Binding-site contacts:
Ligand atom CB contacts residue HIS241 of chain 1.A at 3.5 Å.
Ligand atom O contacts residue ASN89 of chain 1.A at 3.6 Å (h-bond).
Ligand atom OD1 contacts residue PRO110 of chain 1.A at 3.3 Å.
Ligand atom CB contacts residue MET137 of chain 1.A at 3.5 Å (hydrophobic).
Ligand atom C contacts residue GLY88 of chain 1.A at 3.2 Å.
Ligand atom CA contacts residue HIS241 of chain 1.A at 3.1 Å.
Ligand atom CB contacts residue OAS1 of chain 1.C at 3.3 Å.
Ligand atom OXT contacts residue GLY88 of chain 1.A at 3.3 Å (h-bond).
Ligand atom C contacts residue THR86 of chain 1.A at 3.5 Å.
Ligand atom O contacts residue LLP59 of chain 1.A at 3.6 Å (h-bond).
Ligand atom O contacts residue THR90 of chain 1.A at 3.1 Å (h-bond).
Ligand atom CB contacts residue HIS241 of chain 1.A at 3.6 Å.
Ligand atom CA contacts residue HIS241 of chain 1.A at 3.3 Å.
Ligand atom OXT contacts residue THR86 of chain 1.A at 2.6 Å (h-bond).
Ligand atom O contacts residue GLY88 of chain 1.A at 3.2 Å (h-bond).
Ligand atom CG contacts residue OAS1 of chain 1.C at 3.4 Å.
Ligand atom CA contacts residue SER114 of chain 1.A at 3.6 Å.
Ligand atom CB contacts residue OAS1 of chain 1.C at 3.3 Å.
Ligand atom CA contacts residue MET137 of chain 1.A at 3.5 Å (hydrophobic).
Ligand atom O contacts residue PRO240 of chain 1.A at 3.4 Å.
Ligand atom N contacts residue GLY88 of chain 1.A at 3.2 Å (h-bond).
Ligand atom C contacts residue MET137 of chain 1.A at 3.4 Å (hydrophobic).
Ligand atom OXT contacts residue GLN160 of chain 1.A at 3.2 Å (h-bond).
Ligand atom OE2 contacts residue GLY239 of chain 1.A at 3.6 Å.
Ligand atom CD1 contacts residue PHE161 of chain 1.A at 3.6 Å (hydrophobic).
Ligand atom O contacts residue HIS241 of chain 1.A at 3.0 Å (h-bond).
Ligand atom C contacts residue GLY88 of chain 1.A at 3.1 Å.
Ligand atom N contacts residue HIS241 of chain 1.A at 2.3 Å (h-bond).
Ligand atom C contacts residue HIS241 of chain 1.A at 3.1 Å.
Ligand atom O contacts residue GLY88 of chain 1.A at 3.4 Å (h-bond).
Ligand atom CA contacts residue ALA248 of chain 1.A at 3.0 Å (hydrophobic).
Ligand atom N contacts residue ALA248 of chain 1.A at 3.3 Å (h-bond).
Ligand atom O contacts residue MET113 of chain 1.A at 3.6 Å.
Ligand atom C contacts residue OAS1 of chain 1.C at 3.2 Å.
Ligand atom O contacts residue GLY245 of chain 1.A at 3.2 Å (h-bond).
Ligand atom N contacts residue MET137 of chain 1.A at 3.2 Å.
Ligand atom O contacts residue MET137 of chain 1.A at 3.0 Å.
Ligand atom CA contacts residue GLY88 of chain 1.A at 3.6 Å.
Ligand atom O contacts residue OAS1 of chain 1.C at 2.8 Å (h-bond).
Ligand atom CG1 contacts residue GLY245 of chain 1.A at 3.6 Å.

Sequence of chain 1.A:
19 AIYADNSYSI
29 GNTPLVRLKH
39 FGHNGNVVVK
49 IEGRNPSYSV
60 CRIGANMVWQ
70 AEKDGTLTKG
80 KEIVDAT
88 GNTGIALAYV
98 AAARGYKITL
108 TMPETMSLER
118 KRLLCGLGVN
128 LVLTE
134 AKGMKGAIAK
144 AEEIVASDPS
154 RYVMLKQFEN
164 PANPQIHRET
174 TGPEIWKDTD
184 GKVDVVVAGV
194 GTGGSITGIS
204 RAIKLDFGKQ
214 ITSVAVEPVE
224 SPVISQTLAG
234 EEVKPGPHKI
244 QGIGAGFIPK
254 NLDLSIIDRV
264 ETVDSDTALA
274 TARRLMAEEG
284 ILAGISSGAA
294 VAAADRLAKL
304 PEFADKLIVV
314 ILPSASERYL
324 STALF

The protein below binds the small molecule below.
Small molecule (SMILES): CC[C@H](C)[C@H](NC(=O)CNC(=O)[C@H](CC(=O)O)NC(=O)CNC(=O)[C@H](C)NC(=O)[C@H](CCC(=O)O)NC(=O)[C@H](C)NC(=O)[C@@H](N)[C@@H](C)O)C(=O)O